Binding-site contacts:
Ligand atom N2 contacts residue VAL36 of chain 1.B at 3.6 Å.
Ligand atom N2 contacts residue THR34 of chain 1.B at 2.8 Å (h-bond).
Ligand atom C22 contacts residue ASN11 of chain 1.B at 3.6 Å.
Ligand atom C26 contacts residue LEU13 of chain 1.B at 3.1 Å (hydrophobic).
Ligand atom C17 contacts residue LEU13 of chain 1.B at 3.2 Å (hydrophobic).
Ligand atom C4 contacts residue TRP109 of chain 1.D at 3.5 Å (hydrophobic).
Ligand atom O19 contacts residue TRP96 of chain 1.B at 2.9 Å (h-bond).
Ligand atom C5 contacts residue TRP109 of chain 1.D at 3.6 Å (hydrophobic).
Ligand atom C4 contacts residue VAL36 of chain 1.B at 3.6 Å (hydrophobic).
Ligand atom O18 contacts residue LEU13 of chain 1.B at 2.7 Å.
Ligand atom C7 contacts residue THR34 of chain 1.B at 3.6 Å.
Ligand atom C20 contacts residue ILE116 of chain 1.B at 3.5 Å (hydrophobic).
Ligand atom O19 contacts residue ILE116 of chain 1.B at 3.5 Å (h-bond).
Ligand atom O3 contacts residue TYR32 of chain 1.B at 2.6 Å (h-bond).
Ligand atom C3 contacts residue THR34 of chain 1.B at 3.7 Å.
Ligand atom C3 contacts residue TYR32 of chain 1.B at 3.3 Å (hydrophobic).
Ligand atom C21 contacts residue ASN11 of chain 1.B at 3.5 Å.
Ligand atom C7 contacts residue VAL36 of chain 1.B at 3.6 Å (hydrophobic).
Ligand atom O18 contacts residue ASN11 of chain 1.B at 3.0 Å (h-bond).
Ligand atom C20 contacts residue ASN11 of chain 1.B at 3.1 Å.
Ligand atom C10 contacts residue TRP69 of chain 1.B at 3.6 Å (hydrophobic).
Ligand atom O3 contacts residue ASN11 of chain 1.B at 3.6 Å (h-bond).
Ligand atom C8 contacts residue TRP69 of chain 1.B at 3.6 Å (hydrophobic).
Ligand atom C6 contacts residue TRP96 of chain 1.B at 3.5 Å (hydrophobic).
Ligand atom O3 contacts residue SER15 of chain 1.B at 2.7 Å (h-bond).
Ligand atom C22 contacts residue ILE118 of chain 1.B at 3.0 Å (hydrophobic).
Ligand atom C23 contacts residue ILE118 of chain 1.B at 3.0 Å (hydrophobic).
Ligand atom O11 contacts residue SER74 of chain 1.B at 3.2 Å (h-bond).
Ligand atom O3 contacts residue THR34 of chain 1.B at 3.6 Å.
Ligand atom O11 contacts residue SER72 of chain 1.B at 3.5 Å (h-bond).
Ligand atom C22 contacts residue ASN117 of chain 1.B at 2.5 Å.
Ligand atom O19 contacts residue LEU13 of chain 1.B at 3.6 Å.
Ligand atom O12 contacts residue ALA38 of chain 1.B at 2.9 Å (h-bond).
Ligand atom C11 contacts residue THR37 of chain 1.B at 3.6 Å.
Ligand atom C21 contacts residue ASN117 of chain 1.B at 3.1 Å.
Ligand atom C23 contacts residue ASN117 of chain 1.B at 3.5 Å.
Ligand atom O12 contacts residue THR37 of chain 1.B at 2.8 Å (h-bond).
Ligand atom C2 contacts residue TRP109 of chain 1.D at 3.4 Å (hydrophobic).
Ligand atom C25 contacts residue LEU13 of chain 1.B at 3.5 Å (hydrophobic).
Ligand atom C20 contacts residue ASN117 of chain 1.B at 2.8 Å.

Sequence of chain 1.D:
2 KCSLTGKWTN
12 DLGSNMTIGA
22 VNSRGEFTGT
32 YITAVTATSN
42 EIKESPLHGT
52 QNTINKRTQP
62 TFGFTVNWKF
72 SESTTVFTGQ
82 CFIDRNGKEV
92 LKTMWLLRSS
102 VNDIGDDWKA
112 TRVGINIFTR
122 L

Sequence of chain 1.B:
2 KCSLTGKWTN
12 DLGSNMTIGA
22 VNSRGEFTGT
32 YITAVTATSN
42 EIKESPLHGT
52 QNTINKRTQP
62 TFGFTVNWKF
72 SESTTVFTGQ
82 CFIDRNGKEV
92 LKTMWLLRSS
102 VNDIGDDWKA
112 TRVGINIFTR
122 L

A small-molecule ligand and the protein it binds are described below.
Small molecule (SMILES): O=C(O)CCCC[C@@H]1SC[C@H]2[C@@H]1NC(=O)N2C(=O)OCc1ccccc1